Sequence of chain 1.A:
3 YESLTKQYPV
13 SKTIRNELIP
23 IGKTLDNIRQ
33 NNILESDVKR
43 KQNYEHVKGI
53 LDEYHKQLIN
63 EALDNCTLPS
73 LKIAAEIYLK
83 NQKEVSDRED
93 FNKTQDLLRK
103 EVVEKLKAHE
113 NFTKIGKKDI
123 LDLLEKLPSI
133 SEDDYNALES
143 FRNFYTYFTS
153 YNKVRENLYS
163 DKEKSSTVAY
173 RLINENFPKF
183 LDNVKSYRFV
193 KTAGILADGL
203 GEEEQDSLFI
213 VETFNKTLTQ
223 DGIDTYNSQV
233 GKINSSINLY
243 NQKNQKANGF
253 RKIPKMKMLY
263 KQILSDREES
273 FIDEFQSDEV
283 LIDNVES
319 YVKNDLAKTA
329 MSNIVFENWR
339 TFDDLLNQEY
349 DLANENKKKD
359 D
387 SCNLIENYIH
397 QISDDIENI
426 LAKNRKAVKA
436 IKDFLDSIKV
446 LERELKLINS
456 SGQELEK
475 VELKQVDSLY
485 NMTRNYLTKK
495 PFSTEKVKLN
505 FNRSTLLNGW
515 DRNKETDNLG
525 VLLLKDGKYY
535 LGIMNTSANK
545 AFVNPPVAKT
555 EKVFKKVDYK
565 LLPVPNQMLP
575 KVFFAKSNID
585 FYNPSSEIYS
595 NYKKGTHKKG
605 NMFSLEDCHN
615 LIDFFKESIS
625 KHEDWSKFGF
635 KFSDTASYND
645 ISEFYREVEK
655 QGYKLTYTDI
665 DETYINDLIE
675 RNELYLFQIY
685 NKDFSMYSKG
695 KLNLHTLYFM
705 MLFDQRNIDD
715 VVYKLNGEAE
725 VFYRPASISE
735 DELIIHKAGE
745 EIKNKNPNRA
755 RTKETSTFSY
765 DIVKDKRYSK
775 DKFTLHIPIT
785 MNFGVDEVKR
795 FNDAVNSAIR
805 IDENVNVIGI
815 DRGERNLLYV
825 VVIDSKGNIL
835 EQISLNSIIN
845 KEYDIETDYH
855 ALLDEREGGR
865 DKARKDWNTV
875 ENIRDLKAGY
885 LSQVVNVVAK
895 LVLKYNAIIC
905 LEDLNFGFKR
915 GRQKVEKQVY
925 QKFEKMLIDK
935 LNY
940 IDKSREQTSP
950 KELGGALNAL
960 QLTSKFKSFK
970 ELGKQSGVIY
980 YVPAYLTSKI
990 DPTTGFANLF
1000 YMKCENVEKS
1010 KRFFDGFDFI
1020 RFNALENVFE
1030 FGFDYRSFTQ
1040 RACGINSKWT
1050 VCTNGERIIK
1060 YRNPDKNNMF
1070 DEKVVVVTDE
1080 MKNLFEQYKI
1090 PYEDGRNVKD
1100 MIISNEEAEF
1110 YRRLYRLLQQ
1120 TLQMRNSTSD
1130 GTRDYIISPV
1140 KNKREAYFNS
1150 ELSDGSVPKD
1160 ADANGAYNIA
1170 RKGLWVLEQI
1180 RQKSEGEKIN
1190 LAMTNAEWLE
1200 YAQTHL

Binding-site contacts:
Ligand atom N6 contacts residue MET572 of chain 1.A at 4.1 Å.
Ligand atom OP2 contacts residue ASN145 of chain 1.A at 3.3 Å (h-bond).
Ligand atom C5' contacts residue ASP124 of chain 1.A at 4.4 Å.
Ligand atom N7 contacts residue GLN571 of chain 1.A at 3.8 Å.
Ligand atom OP2 contacts residue PHE150 of chain 1.A at 4.3 Å.
Ligand atom OP1 contacts residue LEU126 of chain 1.A at 3.2 Å.
Ligand atom C1' contacts residue GLN571 of chain 1.A at 4.0 Å.
Ligand atom P contacts residue ASN145 of chain 1.A at 4.1 Å.
Ligand atom C4 contacts residue GLN571 of chain 1.A at 3.5 Å.
Ligand atom OP2 contacts residue ASP124 of chain 1.A at 3.8 Å.
Ligand atom N3 contacts residue GLN571 of chain 1.A at 3.3 Å.
Ligand atom C6 contacts residue GLN571 of chain 1.A at 3.3 Å.
Ligand atom N1 contacts residue GLN571 of chain 1.A at 3.1 Å (h-bond).
Ligand atom P contacts residue LEU126 of chain 1.A at 3.6 Å.
Ligand atom C5 contacts residue GLN571 of chain 1.A at 3.5 Å.
Ligand atom C8 contacts residue LYS575 of chain 1.A at 3.8 Å.
Ligand atom OP2 contacts residue LEU126 of chain 1.A at 3.1 Å.
Ligand atom C5 contacts residue MET572 of chain 1.A at 4.3 Å (hydrophobic).
Ligand atom N9 contacts residue GLN571 of chain 1.A at 3.6 Å.
Ligand atom C7 contacts residue TYR147 of chain 1.A at 4.0 Å (hydrophobic).
Ligand atom C7 contacts residue THR148 of chain 1.A at 3.6 Å.
Ligand atom C8 contacts residue GLN571 of chain 1.A at 3.3 Å.
Ligand atom OP2 contacts residue LYS120 of chain 1.A at 3.2 Å (salt-bridge).
Ligand atom N7 contacts residue MET572 of chain 1.A at 3.4 Å.
Ligand atom OP1 contacts residue LEU126 of chain 1.A at 4.2 Å.
Ligand atom C8 contacts residue MET572 of chain 1.A at 4.3 Å (hydrophobic).
Ligand atom OP1 contacts residue ASN145 of chain 1.A at 4.0 Å.
Ligand atom C2 contacts residue GLN571 of chain 1.A at 3.2 Å.
Ligand atom P contacts residue LYS120 of chain 1.A at 4.5 Å.
Ligand atom O3' contacts residue ASN145 of chain 1.A at 4.3 Å.
Ligand atom O4' contacts residue LYS575 of chain 1.A at 4.5 Å.
Ligand atom OP1 contacts residue LYS128 of chain 1.A at 4.4 Å.
Ligand atom O4' contacts residue PRO574 of chain 1.A at 4.5 Å.
Ligand atom N7 contacts residue LYS575 of chain 1.A at 4.2 Å.
Ligand atom O4' contacts residue GLN571 of chain 1.A at 3.8 Å.
Ligand atom N6 contacts residue GLN571 of chain 1.A at 3.9 Å.

This protein binds this small molecule.
Small molecule (SMILES): Cc1cn([C@H]2C[C@H](O[P](=O)(O)OC[C@H]3O[C@@H](n4cnc5c(=O)nc(N)[nH]c54)C[C@@H]3O[P](=O)(O)OC[C@H]3O[C@@H](n4ccc(N)nc4=O)C[C@@H]3O[P](=O)(O)OC[C@H]3O[C@@H](n4cc(C)c(=O)[nH]c4=O)C[C@@H]3O[P](=O)(O)OC[C@H]3O[C@@H](n4cc(C)c(=O)[nH]c4=O)C[C@@H]3O[P](=O)(O)OC[C@H]3O[C@@H](n4cc(C)c(=O)[nH]c4=O)C[C@@H]3O[P](=O)(O)OC[C@H]3O[C@@H](n4cnc5c(N)ncnc54)C[C@@H]3O)[C@@H](CO[P](=O)(O)O[C@H]3C[C@H](n4cnc5c(=O)nc(N)[nH]c54)O[C@@H]3CO[P](=O)(O)O[C@H]3C[C@H](n4cnc5c(N)ncnc54)O[C@@H]3CO)O2)c(=O)[nH]c1=O